Sequence of chain 1.A:
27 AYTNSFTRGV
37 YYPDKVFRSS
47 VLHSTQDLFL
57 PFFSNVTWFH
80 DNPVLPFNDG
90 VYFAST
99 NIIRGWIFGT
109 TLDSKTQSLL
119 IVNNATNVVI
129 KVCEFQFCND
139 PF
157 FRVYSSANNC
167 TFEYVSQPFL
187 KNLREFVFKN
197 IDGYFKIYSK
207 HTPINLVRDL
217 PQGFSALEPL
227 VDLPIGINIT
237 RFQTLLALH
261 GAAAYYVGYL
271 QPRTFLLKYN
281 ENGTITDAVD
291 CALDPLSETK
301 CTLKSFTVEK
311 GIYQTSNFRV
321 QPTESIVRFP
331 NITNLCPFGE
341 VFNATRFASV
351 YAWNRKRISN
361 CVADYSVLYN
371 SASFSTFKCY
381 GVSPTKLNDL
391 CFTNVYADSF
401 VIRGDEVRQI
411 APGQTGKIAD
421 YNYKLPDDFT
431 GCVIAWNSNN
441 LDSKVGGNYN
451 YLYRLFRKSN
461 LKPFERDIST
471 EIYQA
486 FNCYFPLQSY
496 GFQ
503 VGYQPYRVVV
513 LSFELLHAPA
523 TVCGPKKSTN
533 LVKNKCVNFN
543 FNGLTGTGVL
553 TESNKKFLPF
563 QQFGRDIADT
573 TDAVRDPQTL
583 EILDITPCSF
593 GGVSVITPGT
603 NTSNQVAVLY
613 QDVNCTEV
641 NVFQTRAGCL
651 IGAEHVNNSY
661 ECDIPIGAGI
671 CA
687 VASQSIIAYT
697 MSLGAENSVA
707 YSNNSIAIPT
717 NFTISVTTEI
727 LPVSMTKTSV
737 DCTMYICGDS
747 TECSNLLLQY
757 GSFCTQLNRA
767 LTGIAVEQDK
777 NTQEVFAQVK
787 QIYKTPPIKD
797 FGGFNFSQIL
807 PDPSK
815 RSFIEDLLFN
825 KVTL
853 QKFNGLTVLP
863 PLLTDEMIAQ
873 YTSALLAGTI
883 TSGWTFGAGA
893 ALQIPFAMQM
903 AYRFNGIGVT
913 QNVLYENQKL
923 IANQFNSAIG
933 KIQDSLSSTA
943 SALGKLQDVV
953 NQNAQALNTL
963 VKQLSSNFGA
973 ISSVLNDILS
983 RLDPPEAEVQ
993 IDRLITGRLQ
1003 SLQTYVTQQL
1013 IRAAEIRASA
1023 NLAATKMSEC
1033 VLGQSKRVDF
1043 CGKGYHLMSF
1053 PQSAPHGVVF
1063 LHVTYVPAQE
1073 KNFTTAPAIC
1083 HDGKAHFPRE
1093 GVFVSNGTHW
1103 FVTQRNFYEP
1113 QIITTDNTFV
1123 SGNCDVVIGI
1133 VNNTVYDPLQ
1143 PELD

Binding-site contacts:
Ligand atom O7 contacts residue SER112 of chain 1.A at 4.4 Å.
Ligand atom C4 contacts residue ASN165 of chain 1.A at 4.2 Å.
Ligand atom O5 contacts residue ASN165 of chain 1.A at 2.4 Å (h-bond).
Ligand atom C3 contacts residue ASN165 of chain 1.A at 3.8 Å.
Ligand atom C8 contacts residue ASN164 of chain 1.A at 3.5 Å.
Ligand atom C2 contacts residue ASN165 of chain 1.A at 2.4 Å.
Ligand atom C8 contacts residue ASN165 of chain 1.A at 4.3 Å.
Ligand atom C5 contacts residue ASN165 of chain 1.A at 3.7 Å.
Ligand atom C7 contacts residue ASN165 of chain 1.A at 3.9 Å.
Ligand atom C1 contacts residue ASN165 of chain 1.A at 1.4 Å.
Ligand atom N2 contacts residue ASN165 of chain 1.A at 2.8 Å (h-bond).

A small-molecule ligand and the protein it binds are described below.
Small molecule (SMILES): CC(=O)N[C@@H]1[C@@H](O)[C@H](O)[C@@H](CO)O[C@H]1O